Binding-site contacts:
Ligand atom CB contacts residue PHE348 of chain 1.B at 3.2 Å (hydrophobic).
Ligand atom NE1 contacts residue HIS363 of chain 1.B at 4.0 Å.
Ligand atom CB contacts residue LYS356 of chain 1.B at 3.9 Å.
Ligand atom CG contacts residue PHE348 of chain 1.B at 3.4 Å (hydrophobic).
Ligand atom CG contacts residue TYR342 of chain 1.B at 4.2 Å (hydrophobic).
Ligand atom CD2 contacts residue TYR342 of chain 1.B at 3.4 Å (hydrophobic).
Ligand atom CZ3 contacts residue ASN337 of chain 1.B at 4.1 Å.
Ligand atom NH2 contacts residue TYR342 of chain 1.B at 3.8 Å.
Ligand atom NE2 contacts residue HIS363 of chain 1.B at 4.1 Å.
Ligand atom CE2 contacts residue HIS363 of chain 1.B at 4.1 Å.
Ligand atom CD contacts residue TYR342 of chain 1.B at 3.7 Å (hydrophobic).
Ligand atom ND1 contacts residue HIS363 of chain 1.B at 4.1 Å.
Ligand atom CG contacts residue TYR342 of chain 1.B at 3.6 Å (hydrophobic).
Ligand atom CE3 contacts residue LEU359 of chain 1.B at 3.8 Å (hydrophobic).
Ligand atom CE1 contacts residue HIS363 of chain 1.B at 3.6 Å.
Ligand atom O contacts residue PHE348 of chain 1.B at 4.1 Å.
Ligand atom CA contacts residue PHE348 of chain 1.B at 4.2 Å (hydrophobic).
Ligand atom CD2 contacts residue LEU359 of chain 1.B at 4.2 Å (hydrophobic).
Ligand atom O contacts residue GLU360 of chain 1.B at 3.2 Å (salt-bridge).
Ligand atom O contacts residue LYS356 of chain 1.B at 3.9 Å.
Ligand atom CG2 contacts residue GLU360 of chain 1.B at 3.0 Å.
Ligand atom C contacts residue GLU360 of chain 1.B at 3.8 Å.
Ligand atom OG contacts residue LYS356 of chain 1.B at 3.6 Å (salt-bridge).
Ligand atom CD contacts residue TYR342 of chain 1.B at 3.8 Å (hydrophobic).
Ligand atom CG1 contacts residue GLU360 of chain 1.B at 3.7 Å.
Ligand atom O contacts residue GLU360 of chain 1.B at 2.5 Å (salt-bridge).
Ligand atom C contacts residue GLU360 of chain 1.B at 3.7 Å.
Ligand atom CZ2 contacts residue ASN337 of chain 1.B at 3.8 Å.
Ligand atom CH2 contacts residue TYR342 of chain 1.B at 4.2 Å (hydrophobic).
Ligand atom NE1 contacts residue GLU360 of chain 1.B at 3.8 Å.
Ligand atom NE contacts residue TYR342 of chain 1.B at 2.9 Å (h-bond).
Ligand atom CB contacts residue GLU360 of chain 1.B at 3.1 Å.
Ligand atom CZ2 contacts residue HIS363 of chain 1.B at 3.6 Å.
Ligand atom CA contacts residue TYR342 of chain 1.B at 3.5 Å (hydrophobic).
Ligand atom CH2 contacts residue ASN337 of chain 1.B at 3.0 Å.
Ligand atom N contacts residue LYS356 of chain 1.B at 4.2 Å.
Ligand atom N contacts residue TYR342 of chain 1.B at 3.2 Å (h-bond).
Ligand atom CD1 contacts residue GLU360 of chain 1.B at 3.4 Å.
Ligand atom CZ3 contacts residue MET336 of chain 1.B at 4.1 Å (hydrophobic).
Ligand atom CZ contacts residue TYR342 of chain 1.B at 3.8 Å (hydrophobic).

This small molecule binds to this protein.
Small molecule (SMILES): CC(C)[C@H](NC(=O)[C@H](CO)NC(=O)[C@H](Cc1c[nH]c2ccccc12)NC(=O)[C@@H]1CCCN1C(=O)[C@H](Cc1c[nH]cn1)NC(=O)[C@H](N)CCCNC(N)=[NH2+])C(=O)N[C@@H](C)C(N)=O

Sequence of chain 1.B:
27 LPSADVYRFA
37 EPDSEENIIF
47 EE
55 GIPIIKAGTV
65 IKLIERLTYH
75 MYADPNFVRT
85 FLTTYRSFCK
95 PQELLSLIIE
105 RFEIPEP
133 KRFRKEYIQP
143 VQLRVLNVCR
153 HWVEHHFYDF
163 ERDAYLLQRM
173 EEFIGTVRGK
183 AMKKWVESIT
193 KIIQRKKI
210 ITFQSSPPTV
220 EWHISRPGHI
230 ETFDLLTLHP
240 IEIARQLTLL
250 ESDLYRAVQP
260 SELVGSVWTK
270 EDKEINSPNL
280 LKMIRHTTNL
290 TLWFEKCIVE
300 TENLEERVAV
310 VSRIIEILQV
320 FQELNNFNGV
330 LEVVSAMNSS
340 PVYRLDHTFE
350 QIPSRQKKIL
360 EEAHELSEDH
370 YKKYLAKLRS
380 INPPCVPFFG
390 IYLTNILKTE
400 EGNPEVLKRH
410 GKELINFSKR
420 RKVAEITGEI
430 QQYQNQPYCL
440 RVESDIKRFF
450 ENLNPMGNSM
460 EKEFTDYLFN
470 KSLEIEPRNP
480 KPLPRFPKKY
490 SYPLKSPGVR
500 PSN